Sequence of chain 1.A:
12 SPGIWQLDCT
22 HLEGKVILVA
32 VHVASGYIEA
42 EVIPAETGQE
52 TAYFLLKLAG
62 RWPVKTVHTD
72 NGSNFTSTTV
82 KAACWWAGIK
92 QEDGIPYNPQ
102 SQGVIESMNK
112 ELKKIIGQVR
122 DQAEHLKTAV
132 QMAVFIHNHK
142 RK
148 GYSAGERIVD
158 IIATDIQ

Sequence of chain 1.B:
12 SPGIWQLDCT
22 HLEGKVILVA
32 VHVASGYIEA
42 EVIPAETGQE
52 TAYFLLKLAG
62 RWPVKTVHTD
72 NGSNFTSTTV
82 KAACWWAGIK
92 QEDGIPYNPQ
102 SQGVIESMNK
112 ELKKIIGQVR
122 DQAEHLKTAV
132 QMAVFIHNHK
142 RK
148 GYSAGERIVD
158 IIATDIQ

A protein and the small-molecule ligand that binds it are described below.
Small molecule (SMILES): O=C1Cc2ccccc2/C1=C\c1ccc2c(c1C(=O)O)OCO2

Binding-site contacts:
Ligand atom O20 contacts residue GLN123 of chain 1.A at 3.5 Å (h-bond).
Ligand atom C16 contacts residue HIS126 of chain 1.A at 3.8 Å.
Ligand atom C16 contacts residue THR129 of chain 1.A at 3.5 Å.
Ligand atom C2 contacts residue MET133 of chain 1.A at 3.7 Å (hydrophobic).
Ligand atom O23 contacts residue GLN50 of chain 1.B at 3.8 Å.
Ligand atom C12 contacts residue THR129 of chain 1.A at 3.2 Å.
Ligand atom C14 contacts residue GLN123 of chain 1.A at 3.4 Å.
Ligand atom O22 contacts residue GLN50 of chain 1.B at 3.5 Å.
Ligand atom C3 contacts residue THR129 of chain 1.A at 3.7 Å.
Ligand atom C12 contacts residue GLN50 of chain 1.B at 3.5 Å.
Ligand atom C11 contacts residue GLN50 of chain 1.B at 3.5 Å.
Ligand atom C10 contacts residue MET133 of chain 1.A at 3.7 Å (hydrophobic).
Ligand atom O19 contacts residue HIS126 of chain 1.A at 2.9 Å (h-bond).
Ligand atom O21 contacts residue ALA124 of chain 1.A at 3.6 Å.
Ligand atom C5 contacts residue MET133 of chain 1.A at 3.5 Å (hydrophobic).
Ligand atom O23 contacts residue HIS126 of chain 1.A at 3.2 Å.
Ligand atom C11 contacts residue TYR54 of chain 1.B at 4.0 Å (hydrophobic).
Ligand atom C1 contacts residue LEU57 of chain 1.B at 3.8 Å (hydrophobic).
Ligand atom O19 contacts residue GLU125 of chain 1.A at 3.3 Å (salt-bridge).
Ligand atom C18 contacts residue THR129 of chain 1.A at 3.5 Å.
Ligand atom C9 contacts residue GLN50 of chain 1.B at 4.0 Å.
Ligand atom O19 contacts residue ALA124 of chain 1.A at 3.5 Å.
Ligand atom C2 contacts residue ALA84 of chain 1.B at 3.6 Å (hydrophobic).
Ligand atom C6 contacts residue GLN50 of chain 1.B at 3.4 Å.
Ligand atom C17 contacts residue GLN123 of chain 1.A at 3.5 Å.
Ligand atom C18 contacts residue LYS128 of chain 1.A at 3.7 Å.
Ligand atom O21 contacts residue HIS126 of chain 1.A at 4.0 Å.
Ligand atom C4 contacts residue GLN50 of chain 1.B at 3.8 Å.
Ligand atom C5 contacts residue TRP87 of chain 1.B at 3.8 Å (hydrophobic).
Ligand atom O21 contacts residue GLU125 of chain 1.A at 2.8 Å (salt-bridge).
Ligand atom C11 contacts residue THR129 of chain 1.A at 4.0 Å.
Ligand atom C16 contacts residue GLU125 of chain 1.A at 3.4 Å.
Ligand atom C9 contacts residue THR129 of chain 1.A at 3.4 Å.
Ligand atom C16 contacts residue ALA124 of chain 1.A at 3.8 Å (hydrophobic).
Ligand atom O22 contacts residue TYR54 of chain 1.B at 3.4 Å.
Ligand atom O19 contacts residue THR129 of chain 1.A at 2.7 Å (h-bond).
Ligand atom C4 contacts residue THR80 of chain 1.B at 3.8 Å.
Ligand atom C1 contacts residue ALA84 of chain 1.B at 3.9 Å (hydrophobic).
Ligand atom O23 contacts residue THR129 of chain 1.A at 3.0 Å (h-bond).
Ligand atom C2 contacts residue TRP87 of chain 1.B at 3.8 Å (hydrophobic).